Sequence of chain 30.B:
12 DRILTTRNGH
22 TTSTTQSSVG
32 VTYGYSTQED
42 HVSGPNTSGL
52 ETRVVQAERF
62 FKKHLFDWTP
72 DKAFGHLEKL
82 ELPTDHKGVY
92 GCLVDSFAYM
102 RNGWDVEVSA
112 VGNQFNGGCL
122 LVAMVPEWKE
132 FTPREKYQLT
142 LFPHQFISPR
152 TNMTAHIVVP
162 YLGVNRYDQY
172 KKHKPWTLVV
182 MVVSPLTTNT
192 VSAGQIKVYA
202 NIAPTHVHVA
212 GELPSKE

Binding-site contacts:
Ligand atom C contacts residue THR16 of chain 30.B at 4.2 Å.
Ligand atom CA contacts residue THR16 of chain 30.B at 3.6 Å.
Ligand atom CD1 contacts residue ASP12 of chain 30.B at 3.8 Å.
Ligand atom CD2 contacts residue HIS157 of chain 30.B at 3.7 Å.
Ligand atom CD1 contacts residue THR16 of chain 30.B at 3.1 Å.
Ligand atom CG contacts residue THR17 of chain 30.B at 4.3 Å.
Ligand atom C contacts residue THR16 of chain 30.B at 3.7 Å.
Ligand atom C contacts residue ILE14 of chain 30.B at 3.4 Å (hydrophobic).
Ligand atom CA contacts residue ASP12 of chain 30.B at 3.7 Å.
Ligand atom C contacts residue ILE14 of chain 30.B at 4.2 Å (hydrophobic).
Ligand atom CG contacts residue ILE14 of chain 30.B at 4.2 Å (hydrophobic).
Ligand atom CB contacts residue LEU15 of chain 30.B at 4.1 Å (hydrophobic).
Ligand atom N contacts residue ILE14 of chain 30.B at 3.0 Å (h-bond).
Ligand atom C contacts residue ARG18 of chain 30.B at 4.1 Å.
Ligand atom O contacts residue THR16 of chain 30.B at 3.1 Å (h-bond).
Ligand atom N contacts residue ASP12 of chain 30.B at 4.1 Å.
Ligand atom N contacts residue THR16 of chain 30.B at 2.9 Å (h-bond).
Ligand atom CD2 contacts residue THR17 of chain 30.B at 3.7 Å.
Ligand atom N contacts residue ILE14 of chain 30.B at 3.5 Å.
Ligand atom O contacts residue ARG18 of chain 30.B at 3.6 Å (salt-bridge).
Ligand atom CB contacts residue THR17 of chain 30.B at 4.0 Å.
Ligand atom CB contacts residue ILE14 of chain 30.B at 4.1 Å (hydrophobic).
Ligand atom CD1 contacts residue TYR34 of chain 30.B at 3.0 Å (hydrophobic).
Ligand atom CD2 contacts residue ASP106 of chain 30.B at 4.1 Å.
Ligand atom CE1 contacts residue ASP12 of chain 30.B at 3.5 Å.
Ligand atom O contacts residue THR17 of chain 30.B at 3.8 Å.
Ligand atom CG contacts residue THR16 of chain 30.B at 4.0 Å.
Ligand atom CB contacts residue THR16 of chain 30.B at 4.2 Å.
Ligand atom CD2 contacts residue VAL32 of chain 30.B at 3.9 Å (hydrophobic).
Ligand atom O contacts residue ILE14 of chain 30.B at 3.1 Å.
Ligand atom C contacts residue ARG18 of chain 30.B at 3.8 Å.
Ligand atom O contacts residue ILE14 of chain 30.B at 3.5 Å (h-bond).
Ligand atom O contacts residue ARG18 of chain 30.B at 3.0 Å (salt-bridge).
Ligand atom CB contacts residue ARG18 of chain 30.B at 4.2 Å.
Ligand atom CA contacts residue ILE14 of chain 30.B at 3.3 Å (hydrophobic).
Ligand atom CD1 contacts residue ILE14 of chain 30.B at 3.6 Å (hydrophobic).
Ligand atom O contacts residue LEU15 of chain 30.B at 3.5 Å.
Ligand atom CA contacts residue ARG18 of chain 30.B at 3.8 Å.
Ligand atom C contacts residue ILE14 of chain 30.B at 3.6 Å (hydrophobic).
Ligand atom CA contacts residue ILE14 of chain 30.B at 4.0 Å (hydrophobic).

This small molecule binds to this protein.
Small molecule (SMILES): CC(C)C[C@H](NC(=O)[C@H](C)NC(=O)CNC(=O)[C@@H](N)Cc1ccccc1)C(=O)N[C@@H](CC(C)C)C(=O)N[C@@H](C)C(=O)O